Sequence of chain 2.A:
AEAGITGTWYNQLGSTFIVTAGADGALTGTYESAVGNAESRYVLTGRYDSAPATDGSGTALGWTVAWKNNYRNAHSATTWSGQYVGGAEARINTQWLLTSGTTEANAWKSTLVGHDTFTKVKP

This protein binds this small molecule.
Small molecule (SMILES): CC(=O)N[C@H]1CSSC[C@@H](C(N)=O)NC(=O)[C@H](Cc2ccccc2)NC(=O)[C@H](CCC(N)=O)NC(=O)[C@@H]2CCCN2C(=O)[C@H](Cc2c[nH]cn2)NC1=O

Binding-site contacts:
Ligand atom O contacts residue SER33 of chain 4.A at 2.8 Å (h-bond).
Ligand atom CB contacts residue TYR42 of chain 4.A at 3.5 Å (hydrophobic).
Ligand atom OE1 contacts residue THR78 of chain 4.A at 2.7 Å (h-bond).
Ligand atom O contacts residue SER15 of chain 4.A at 3.9 Å.
Ligand atom CD2 contacts residue TRP108 of chain 2.A at 3.2 Å (hydrophobic).
Ligand atom CD2 contacts residue SER76 of chain 4.A at 3.6 Å.
Ligand atom NE2 contacts residue THR78 of chain 4.A at 4.0 Å.
Ligand atom N contacts residue SER33 of chain 4.A at 3.2 Å.
Ligand atom CE1 contacts residue TRP67 of chain 4.A at 3.5 Å (hydrophobic).
Ligand atom CE1 contacts residue TRP108 of chain 2.A at 3.3 Å (hydrophobic).
Ligand atom N contacts residue TRP67 of chain 4.A at 4.0 Å.
Ligand atom CD1 contacts residue TRP108 of chain 2.A at 3.4 Å (hydrophobic).
Ligand atom NE2 contacts residue LEU98 of chain 4.A at 3.9 Å.
Ligand atom CG contacts residue TRP108 of chain 2.A at 3.4 Å (hydrophobic).
Ligand atom CE2 contacts residue TRP108 of chain 2.A at 3.0 Å (hydrophobic).
Ligand atom CE2 contacts residue LEU98 of chain 4.A at 3.8 Å (hydrophobic).
Ligand atom C contacts residue SER33 of chain 4.A at 3.8 Å.
Ligand atom CG contacts residue ALA74 of chain 4.A at 3.9 Å (hydrophobic).
Ligand atom CD1 contacts residue LEU13 of chain 4.A at 3.9 Å (hydrophobic).
Ligand atom N contacts residue TRP108 of chain 2.A at 3.8 Å.
Ligand atom CG contacts residue TYR31 of chain 4.A at 3.8 Å (hydrophobic).
Ligand atom CA contacts residue TRP67 of chain 4.A at 3.6 Å (hydrophobic).
Ligand atom CB contacts residue TRP67 of chain 4.A at 3.6 Å (hydrophobic).
Ligand atom CG contacts residue TYR42 of chain 4.A at 3.8 Å (hydrophobic).
Ligand atom NE2 contacts residue SER76 of chain 4.A at 3.0 Å (h-bond).
Ligand atom CZ contacts residue TRP108 of chain 2.A at 3.5 Å (hydrophobic).
Ligand atom NE2 contacts residue TRP67 of chain 4.A at 3.5 Å.
Ligand atom NE2 contacts residue TRP80 of chain 4.A at 3.9 Å.
Ligand atom O contacts residue TRP67 of chain 4.A at 3.9 Å.
Ligand atom CD contacts residue THR78 of chain 4.A at 3.9 Å.
Ligand atom CD contacts residue ARG72 of chain 4.A at 3.7 Å.
Ligand atom O contacts residue TYR31 of chain 4.A at 3.3 Å (h-bond).
Ligand atom OE1 contacts residue LEU98 of chain 4.A at 3.6 Å.
Ligand atom CB contacts residue TRP108 of chain 2.A at 3.9 Å (hydrophobic).
Ligand atom C contacts residue SER33 of chain 4.A at 3.5 Å.
Ligand atom CG contacts residue TRP67 of chain 4.A at 3.8 Å (hydrophobic).
Ligand atom CZ contacts residue TRP96 of chain 4.A at 4.0 Å (hydrophobic).
Ligand atom O contacts residue SER33 of chain 4.A at 3.7 Å.
Ligand atom NE2 contacts residue TRP96 of chain 4.A at 3.5 Å.
Ligand atom OE1 contacts residue TRP67 of chain 4.A at 3.6 Å.

Sequence of chain 4.A:
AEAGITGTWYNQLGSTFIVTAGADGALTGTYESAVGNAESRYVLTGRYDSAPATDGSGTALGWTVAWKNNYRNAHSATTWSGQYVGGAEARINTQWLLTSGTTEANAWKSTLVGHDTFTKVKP